This small molecule binds to this protein.
Small molecule (SMILES): CCOC(=O)CCNCc1ccccc1

Sequence of chain 1.B:
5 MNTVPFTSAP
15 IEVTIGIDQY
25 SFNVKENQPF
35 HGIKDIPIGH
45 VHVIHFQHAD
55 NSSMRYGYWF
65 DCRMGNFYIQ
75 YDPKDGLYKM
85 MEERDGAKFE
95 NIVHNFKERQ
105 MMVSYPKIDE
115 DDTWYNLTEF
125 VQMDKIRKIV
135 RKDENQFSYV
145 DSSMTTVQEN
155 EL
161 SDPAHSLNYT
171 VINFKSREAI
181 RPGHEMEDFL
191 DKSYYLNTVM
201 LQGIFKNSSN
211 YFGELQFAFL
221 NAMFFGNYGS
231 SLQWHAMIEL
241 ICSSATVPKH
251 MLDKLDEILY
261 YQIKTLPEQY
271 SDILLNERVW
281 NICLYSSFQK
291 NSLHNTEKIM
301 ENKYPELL

Binding-site contacts:
Ligand atom C8 contacts residue PRO110 of chain 1.B at 3.7 Å (hydrophobic).
Ligand atom C8 contacts residue PHE26 of chain 1.B at 3.9 Å (hydrophobic).
Ligand atom N contacts residue PHE26 of chain 1.B at 4.4 Å.
Ligand atom C7 contacts residue SER25 of chain 1.B at 3.9 Å.
Ligand atom C9 contacts residue SER108 of chain 1.B at 4.2 Å.
Ligand atom C5 contacts residue SER25 of chain 1.B at 3.9 Å.
Ligand atom C10 contacts residue PHE26 of chain 1.B at 3.8 Å (hydrophobic).
Ligand atom C9 contacts residue PRO110 of chain 1.B at 4.4 Å (hydrophobic).
Ligand atom C7 contacts residue PHE26 of chain 1.B at 4.3 Å (hydrophobic).
Ligand atom C6 contacts residue SER25 of chain 1.B at 4.0 Å.
Ligand atom C10 contacts residue VAL107 of chain 1.B at 3.9 Å (hydrophobic).
Ligand atom C6 contacts residue PHE26 of chain 1.B at 4.1 Å (hydrophobic).
Ligand atom C9 contacts residue VAL107 of chain 1.B at 3.9 Å (hydrophobic).
Ligand atom C11 contacts residue PHE26 of chain 1.B at 3.8 Å (hydrophobic).
Ligand atom C4 contacts residue SER25 of chain 1.B at 3.2 Å.
Ligand atom N contacts residue SER25 of chain 1.B at 2.6 Å (h-bond).
Ligand atom C7 contacts residue PRO110 of chain 1.B at 3.8 Å (hydrophobic).
Ligand atom C8 contacts residue TYR24 of chain 1.B at 4.2 Å (hydrophobic).
Ligand atom C9 contacts residue PHE26 of chain 1.B at 3.6 Å (hydrophobic).
Ligand atom C7 contacts residue TYR24 of chain 1.B at 4.0 Å (hydrophobic).